Sequence of chain 1.A:
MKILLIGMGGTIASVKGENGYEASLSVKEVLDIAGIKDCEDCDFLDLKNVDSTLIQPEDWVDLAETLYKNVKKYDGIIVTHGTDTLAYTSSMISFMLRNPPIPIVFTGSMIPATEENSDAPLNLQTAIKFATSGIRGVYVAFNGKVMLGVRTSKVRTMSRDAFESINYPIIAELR

This protein binds this small molecule.
Small molecule (SMILES): CC(C)C[C@H](N)C(=O)N[C@H](C(=O)N[C@H](C(=O)N[C@H](C=O)CC(N)=O)C(C)C)C(C)C

Binding-site contacts:
Ligand atom C contacts residue GLU173 of chain 1.A at 3.9 Å.
Ligand atom CA contacts residue ALA172 of chain 1.A at 4.0 Å (hydrophobic).
Ligand atom CB contacts residue LEU174 of chain 1.A at 3.9 Å (hydrophobic).
Ligand atom C contacts residue GLU173 of chain 1.A at 4.3 Å.
Ligand atom N contacts residue LEU174 of chain 1.A at 3.9 Å.
Ligand atom CA contacts residue ILE171 of chain 1.A at 3.4 Å (hydrophobic).
Ligand atom CD1 contacts residue GLU173 of chain 1.A at 3.4 Å.
Ligand atom CG1 contacts residue GLU173 of chain 1.A at 4.4 Å.
Ligand atom CD2 contacts residue PHE130 of chain 1.A at 4.4 Å (hydrophobic).
Ligand atom CD1 contacts residue ALA172 of chain 1.A at 4.1 Å (hydrophobic).
Ligand atom CG2 contacts residue GLU173 of chain 1.A at 4.5 Å.
Ligand atom CG2 contacts residue ILE171 of chain 1.A at 3.5 Å (hydrophobic).
Ligand atom CA contacts residue LEU174 of chain 1.A at 3.8 Å (hydrophobic).
Ligand atom C contacts residue ARG175 of chain 1.A at 3.4 Å.
Ligand atom N contacts residue GLU173 of chain 1.A at 3.3 Å (salt-bridge).
Ligand atom C contacts residue ILE171 of chain 1.A at 3.7 Å (hydrophobic).
Ligand atom CG contacts residue LEU174 of chain 1.A at 4.3 Å (hydrophobic).
Ligand atom CB contacts residue ILE171 of chain 1.A at 3.8 Å (hydrophobic).
Ligand atom CG contacts residue ALA172 of chain 1.A at 4.0 Å (hydrophobic).
Ligand atom CD2 contacts residue LYS129 of chain 1.A at 4.1 Å.
Ligand atom CD1 contacts residue GLY144 of chain 1.A at 4.5 Å.
Ligand atom CB contacts residue GLU173 of chain 1.A at 3.5 Å.
Ligand atom O contacts residue ILE170 of chain 1.A at 3.9 Å.
Ligand atom O contacts residue ARG175 of chain 1.A at 3.1 Å (salt-bridge).
Ligand atom N contacts residue LEU174 of chain 1.A at 4.5 Å.
Ligand atom O contacts residue ILE171 of chain 1.A at 3.2 Å (h-bond).
Ligand atom O contacts residue ALA172 of chain 1.A at 3.1 Å.
Ligand atom C contacts residue ALA172 of chain 1.A at 3.9 Å (hydrophobic).
Ligand atom CA contacts residue GLU173 of chain 1.A at 3.8 Å.
Ligand atom CG1 contacts residue ARG175 of chain 1.A at 4.4 Å.
Ligand atom CD1 contacts residue LEU174 of chain 1.A at 3.2 Å (hydrophobic).
Ligand atom O contacts residue GLU173 of chain 1.A at 2.8 Å (salt-bridge).
Ligand atom N contacts residue ALA172 of chain 1.A at 4.2 Å.